This small molecule binds to this protein.
Small molecule (SMILES): CC(=O)N[C@@H]1[C@@H](O)[C@H](O)[C@@H](CO)O[C@H]1O

Sequence of chain 1.D:
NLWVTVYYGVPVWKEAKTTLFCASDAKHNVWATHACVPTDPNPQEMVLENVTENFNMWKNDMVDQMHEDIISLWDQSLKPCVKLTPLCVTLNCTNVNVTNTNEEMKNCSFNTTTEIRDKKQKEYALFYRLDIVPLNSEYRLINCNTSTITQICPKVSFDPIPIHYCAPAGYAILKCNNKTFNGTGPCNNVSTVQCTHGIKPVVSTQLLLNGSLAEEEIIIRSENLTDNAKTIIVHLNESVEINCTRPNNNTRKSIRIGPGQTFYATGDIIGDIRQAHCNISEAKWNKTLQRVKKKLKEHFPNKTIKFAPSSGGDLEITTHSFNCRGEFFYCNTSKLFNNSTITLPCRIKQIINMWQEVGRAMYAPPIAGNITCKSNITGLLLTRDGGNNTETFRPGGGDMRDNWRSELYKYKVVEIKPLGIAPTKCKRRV

Binding-site contacts:
Ligand atom C8 contacts residue ASN251 of chain 1.D at 3.4 Å.
Ligand atom C3 contacts residue ASN251 of chain 1.D at 3.9 Å.
Ligand atom C2 contacts residue ARG305 of chain 1.D at 4.0 Å.
Ligand atom O5 contacts residue ARG305 of chain 1.D at 4.1 Å.
Ligand atom N2 contacts residue GLU230 of chain 1.D at 3.8 Å.
Ligand atom C5 contacts residue GLU231 of chain 1.D at 3.8 Å.
Ligand atom O3 contacts residue GLU231 of chain 1.D at 4.3 Å.
Ligand atom C3 contacts residue GLU231 of chain 1.D at 4.4 Å.
Ligand atom C2 contacts residue GLU231 of chain 1.D at 4.2 Å.
Ligand atom C2 contacts residue ASN251 of chain 1.D at 2.6 Å.
Ligand atom O5 contacts residue ILE232 of chain 1.D at 4.0 Å.
Ligand atom C6 contacts residue GLU231 of chain 1.D at 3.3 Å.
Ligand atom O5 contacts residue GLU231 of chain 1.D at 3.8 Å.
Ligand atom O4 contacts residue ARG305 of chain 1.D at 3.9 Å.
Ligand atom O6 contacts residue ARG305 of chain 1.D at 3.2 Å.
Ligand atom O7 contacts residue GLU230 of chain 1.D at 3.6 Å.
Ligand atom N2 contacts residue ASN251 of chain 1.D at 2.4 Å (h-bond).
Ligand atom C4 contacts residue ASN251 of chain 1.D at 4.2 Å.
Ligand atom C2 contacts residue GLU230 of chain 1.D at 3.6 Å.
Ligand atom O7 contacts residue ASN251 of chain 1.D at 3.7 Å.
Ligand atom C1 contacts residue ARG305 of chain 1.D at 3.8 Å.
Ligand atom C7 contacts residue GLU230 of chain 1.D at 3.9 Å.
Ligand atom O5 contacts residue ASN251 of chain 1.D at 2.3 Å (h-bond).
Ligand atom C5 contacts residue ASN251 of chain 1.D at 3.6 Å.
Ligand atom N2 contacts residue ARG305 of chain 1.D at 4.3 Å.
Ligand atom C1 contacts residue GLU230 of chain 1.D at 4.1 Å.
Ligand atom O3 contacts residue ARG305 of chain 1.D at 4.4 Å.
Ligand atom C8 contacts residue GLU252 of chain 1.D at 3.8 Å.
Ligand atom O4 contacts residue GLU231 of chain 1.D at 4.5 Å.
Ligand atom C7 contacts residue ASN251 of chain 1.D at 3.0 Å.
Ligand atom C6 contacts residue ARG305 of chain 1.D at 4.0 Å.
Ligand atom C3 contacts residue ARG305 of chain 1.D at 3.4 Å.
Ligand atom C5 contacts residue ARG305 of chain 1.D at 3.5 Å.
Ligand atom C4 contacts residue ARG305 of chain 1.D at 3.8 Å.
Ligand atom C1 contacts residue ILE232 of chain 1.D at 4.3 Å (hydrophobic).
Ligand atom C4 contacts residue GLU231 of chain 1.D at 3.7 Å.
Ligand atom C1 contacts residue ASN251 of chain 1.D at 1.5 Å.